Sequence of chain 2.C:
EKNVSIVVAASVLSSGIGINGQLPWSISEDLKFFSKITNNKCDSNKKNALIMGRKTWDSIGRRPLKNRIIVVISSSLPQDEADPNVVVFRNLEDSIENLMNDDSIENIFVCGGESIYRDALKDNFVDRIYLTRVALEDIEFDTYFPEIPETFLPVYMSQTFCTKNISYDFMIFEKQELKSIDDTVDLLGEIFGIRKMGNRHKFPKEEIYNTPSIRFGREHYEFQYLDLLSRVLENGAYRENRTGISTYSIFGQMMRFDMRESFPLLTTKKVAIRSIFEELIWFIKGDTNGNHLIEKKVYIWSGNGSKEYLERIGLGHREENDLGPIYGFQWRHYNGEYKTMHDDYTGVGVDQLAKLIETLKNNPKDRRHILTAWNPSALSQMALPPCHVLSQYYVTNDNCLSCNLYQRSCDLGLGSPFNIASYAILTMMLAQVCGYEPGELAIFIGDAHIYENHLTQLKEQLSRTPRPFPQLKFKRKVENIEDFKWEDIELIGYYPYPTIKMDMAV

Binding-site contacts:
Ligand atom NA2 contacts residue ASP32 of chain 2.C at 2.9 Å (salt-bridge).
Ligand atom C2 contacts residue ALA11 of chain 2.C at 3.6 Å (hydrophobic).
Ligand atom O1 contacts residue SER37 of chain 2.C at 3.3 Å.
Ligand atom CT contacts residue ARG70 of chain 2.C at 3.5 Å.
Ligand atom CM contacts residue THR58 of chain 2.C at 3.4 Å.
Ligand atom C14 contacts residue ILE62 of chain 2.C at 3.5 Å (hydrophobic).
Ligand atom C4 contacts residue VAL9 of chain 2.C at 3.4 Å (hydrophobic).
Ligand atom C2 contacts residue ASP32 of chain 2.C at 3.6 Å.
Ligand atom NA2 contacts residue ALA11 of chain 2.C at 3.6 Å.
Ligand atom N8 contacts residue LEU33 of chain 2.C at 3.6 Å.
Ligand atom C4 contacts residue PHE36 of chain 2.C at 3.5 Å (hydrophobic).
Ligand atom C16 contacts residue PHE36 of chain 2.C at 3.5 Å (hydrophobic).
Ligand atom N3 contacts residue VAL10 of chain 2.C at 3.4 Å (h-bond).
Ligand atom C8A contacts residue NDP1 of chain 2.P at 3.6 Å.
Ligand atom O2 contacts residue SER37 of chain 2.C at 3.3 Å (h-bond).
Ligand atom N3 contacts residue ALA11 of chain 2.C at 3.7 Å.
Ligand atom NA2 contacts residue THR134 of chain 2.C at 3.2 Å (h-bond).
Ligand atom N3 contacts residue VAL9 of chain 2.C at 3.4 Å.
Ligand atom N1 contacts residue ASP32 of chain 2.C at 2.8 Å (salt-bridge).
Ligand atom NA4 contacts residue TYR119 of chain 2.C at 3.5 Å (h-bond).
Ligand atom NA4 contacts residue PHE36 of chain 2.C at 3.5 Å.
Ligand atom C15 contacts residue PHE36 of chain 2.C at 3.6 Å (hydrophobic).
Ligand atom N10 contacts residue ILE62 of chain 2.C at 3.7 Å.
Ligand atom C8A contacts residue ASP32 of chain 2.C at 3.6 Å.
Ligand atom OE2 contacts residue LEU33 of chain 2.C at 3.7 Å.
Ligand atom CT contacts residue SER37 of chain 2.C at 3.6 Å.
Ligand atom NA4 contacts residue VAL9 of chain 2.C at 2.6 Å (h-bond).
Ligand atom C2 contacts residue VAL10 of chain 2.C at 3.7 Å (hydrophobic).
Ligand atom C7 contacts residue LEU33 of chain 2.C at 3.7 Å (hydrophobic).
Ligand atom N1 contacts residue ALA11 of chain 2.C at 3.5 Å.
Ligand atom C4 contacts residue NDP1 of chain 2.P at 3.3 Å.
Ligand atom C13 contacts residue ILE62 of chain 2.C at 3.6 Å (hydrophobic).
Ligand atom N8 contacts residue ASP32 of chain 2.C at 3.5 Å (salt-bridge).
Ligand atom C7 contacts residue LEU25 of chain 2.C at 3.5 Å (hydrophobic).
Ligand atom NA4 contacts residue CYS113 of chain 2.C at 2.7 Å (h-bond).
Ligand atom C4A contacts residue NDP1 of chain 2.P at 3.2 Å.
Ligand atom O1 contacts residue ARG70 of chain 2.C at 2.8 Å (salt-bridge).
Ligand atom O2 contacts residue ARG70 of chain 2.C at 3.1 Å (salt-bridge).
Ligand atom NA2 contacts residue VAL10 of chain 2.C at 3.4 Å (h-bond).
Ligand atom N5 contacts residue NDP1 of chain 2.P at 3.3 Å.

The protein below binds the small molecule below.
Small molecule (SMILES): CN(Cc1cnc2nc(N)nc(N)c2n1)c1ccc(C(=O)N[C@@H](CCC(=O)O)C(=O)O)cc1